This small molecule binds to this protein.
Small molecule (SMILES): O=c1c(O)c(-c2ccc(O)c(O)c2)oc2cc(O)cc(O)c12

Binding-site contacts:
Ligand atom C9 contacts residue LEU310 of chain 1.B at 3.9 Å (hydrophobic).
Ligand atom O29 contacts residue ASP321 of chain 1.B at 3.9 Å.
Ligand atom O13 contacts residue LEU190 of chain 1.B at 4.2 Å.
Ligand atom C2 contacts residue LEU310 of chain 1.B at 4.0 Å (hydrophobic).
Ligand atom O12 contacts residue LEU310 of chain 1.B at 3.6 Å.
Ligand atom C4 contacts residue LEU310 of chain 1.B at 3.5 Å (hydrophobic).
Ligand atom O30 contacts residue PHE257 of chain 1.B at 3.8 Å.
Ligand atom C9 contacts residue MET258 of chain 1.B at 4.2 Å (hydrophobic).
Ligand atom O24 contacts residue GLY191 of chain 1.B at 4.0 Å.
Ligand atom O30 contacts residue ALA210 of chain 1.B at 3.6 Å.
Ligand atom O12 contacts residue VAL198 of chain 1.B at 4.0 Å.
Ligand atom C10 contacts residue GLY261 of chain 1.B at 3.9 Å.
Ligand atom O13 contacts residue PHE257 of chain 1.B at 3.9 Å.
Ligand atom C1 contacts residue GLU256 of chain 1.B at 4.1 Å.
Ligand atom C18 contacts residue GLY191 of chain 1.B at 4.1 Å.
Ligand atom C5 contacts residue VAL198 of chain 1.B at 3.5 Å (hydrophobic).
Ligand atom O30 contacts residue MET258 of chain 1.B at 3.0 Å (h-bond).
Ligand atom C4 contacts residue VAL198 of chain 1.B at 3.9 Å (hydrophobic).
Ligand atom C16 contacts residue LEU190 of chain 1.B at 3.4 Å (hydrophobic).
Ligand atom C5 contacts residue LEU310 of chain 1.B at 4.0 Å (hydrophobic).
Ligand atom O13 contacts residue MET258 of chain 1.B at 3.2 Å (h-bond).
Ligand atom O29 contacts residue VAL198 of chain 1.B at 4.2 Å.
Ligand atom C1 contacts residue ALA210 of chain 1.B at 3.7 Å (hydrophobic).
Ligand atom C11 contacts residue LEU310 of chain 1.B at 4.0 Å (hydrophobic).
Ligand atom C10 contacts residue LEU310 of chain 1.B at 4.1 Å (hydrophobic).
Ligand atom C17 contacts residue LEU190 of chain 1.B at 4.0 Å (hydrophobic).
Ligand atom O30 contacts residue GLU256 of chain 1.B at 3.4 Å (salt-bridge).
Ligand atom C1 contacts residue LEU310 of chain 1.B at 3.7 Å (hydrophobic).
Ligand atom C6 contacts residue THR255 of chain 1.B at 3.8 Å.
Ligand atom C16 contacts residue ASP265 of chain 1.B at 3.6 Å.
Ligand atom C2 contacts residue ALA210 of chain 1.B at 3.7 Å (hydrophobic).
Ligand atom C3 contacts residue LEU310 of chain 1.B at 3.6 Å (hydrophobic).
Ligand atom C17 contacts residue GLY191 of chain 1.B at 3.9 Å.
Ligand atom O27 contacts residue GLY261 of chain 1.B at 3.2 Å.
Ligand atom O29 contacts residue THR255 of chain 1.B at 3.4 Å (h-bond).
Ligand atom C6 contacts residue VAL198 of chain 1.B at 3.8 Å (hydrophobic).
Ligand atom C1 contacts residue THR255 of chain 1.B at 3.4 Å.
Ligand atom C15 contacts residue LEU190 of chain 1.B at 3.6 Å (hydrophobic).
Ligand atom C6 contacts residue LEU310 of chain 1.B at 3.7 Å (hydrophobic).
Ligand atom C16 contacts residue GLY191 of chain 1.B at 4.2 Å.

Sequence of chain 1.B:
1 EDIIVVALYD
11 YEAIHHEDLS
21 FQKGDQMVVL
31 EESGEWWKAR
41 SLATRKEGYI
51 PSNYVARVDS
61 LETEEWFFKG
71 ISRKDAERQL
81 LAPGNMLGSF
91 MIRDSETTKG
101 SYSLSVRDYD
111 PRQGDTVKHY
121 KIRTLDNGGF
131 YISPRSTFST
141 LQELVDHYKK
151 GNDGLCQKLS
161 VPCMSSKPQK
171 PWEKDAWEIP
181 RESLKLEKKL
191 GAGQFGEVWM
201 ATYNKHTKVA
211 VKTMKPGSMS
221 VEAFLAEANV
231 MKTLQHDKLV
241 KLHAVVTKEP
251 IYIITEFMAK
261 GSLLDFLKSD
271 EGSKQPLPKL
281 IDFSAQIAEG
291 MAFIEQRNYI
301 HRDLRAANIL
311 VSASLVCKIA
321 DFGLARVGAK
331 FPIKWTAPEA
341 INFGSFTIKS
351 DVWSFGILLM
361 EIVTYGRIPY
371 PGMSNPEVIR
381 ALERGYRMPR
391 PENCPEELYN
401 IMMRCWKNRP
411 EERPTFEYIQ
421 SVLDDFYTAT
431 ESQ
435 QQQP